This small molecule binds to this protein.
Small molecule (SMILES): O=c1[nH]cnc2c1ncn2[C@@H]1O[C@H](COP(=O)(O)O)[C@@H](O)[C@H]1O

Binding-site contacts:
Ligand atom O5' contacts residue GLY370 of chain 1.F at 3.2 Å.
Ligand atom O3' contacts residue SER73 of chain 1.F at 2.8 Å (h-bond).
Ligand atom O1P contacts residue SER334 of chain 1.F at 2.5 Å (h-bond).
Ligand atom C2 contacts residue GLN446 of chain 1.F at 3.2 Å.
Ligand atom C3' contacts residue ASP369 of chain 1.F at 3.6 Å.
Ligand atom C5 contacts residue ILE335 of chain 1.F at 3.5 Å (hydrophobic).
Ligand atom N1 contacts residue GLN446 of chain 1.F at 2.6 Å (h-bond).
Ligand atom N1 contacts residue GLY447 of chain 1.F at 3.4 Å.
Ligand atom O2' contacts residue ASN308 of chain 1.F at 3.6 Å.
Ligand atom C8 contacts residue MET75 of chain 1.F at 3.4 Å (hydrophobic).
Ligand atom C3' contacts residue SER73 of chain 1.F at 3.4 Å.
Ligand atom O3' contacts residue ASP369 of chain 1.F at 2.9 Å (salt-bridge).
Ligand atom N7 contacts residue NAD1 of chain 1.LA at 3.6 Å.
Ligand atom O3P contacts residue GLY392 of chain 1.F at 3.4 Å (h-bond).
Ligand atom C2' contacts residue ARG327 of chain 1.F at 3.3 Å.
Ligand atom O6 contacts residue GLY447 of chain 1.F at 3.3 Å.
Ligand atom O3P contacts residue SER393 of chain 1.F at 3.4 Å (h-bond).
Ligand atom O1P contacts residue GLY371 of chain 1.F at 3.4 Å (h-bond).
Ligand atom O1P contacts residue GLY333 of chain 1.F at 3.3 Å.
Ligand atom N1 contacts residue NAD1 of chain 1.LA at 3.5 Å.
Ligand atom C5 contacts residue NAD1 of chain 1.LA at 3.5 Å.
Ligand atom O2P contacts residue TYR416 of chain 1.F at 2.7 Å (h-bond).
Ligand atom C2 contacts residue NAD1 of chain 1.LA at 3.5 Å.
Ligand atom O2P contacts residue SER393 of chain 1.F at 3.1 Å (h-bond).
Ligand atom C6 contacts residue GLY420 of chain 1.F at 3.6 Å.
Ligand atom O2' contacts residue NAD1 of chain 1.LA at 3.5 Å (h-bond).
Ligand atom O6 contacts residue GLY418 of chain 1.F at 3.3 Å.
Ligand atom C2 contacts residue CYS336 of chain 1.F at 1.8 Å (hydrophobic).
Ligand atom N1 contacts residue CYS336 of chain 1.F at 3.0 Å (h-bond).
Ligand atom O3' contacts residue ARG327 of chain 1.F at 3.1 Å (salt-bridge).
Ligand atom N3 contacts residue NAD1 of chain 1.LA at 3.6 Å.
Ligand atom N7 contacts residue MET419 of chain 1.F at 3.2 Å (h-bond).
Ligand atom C6 contacts residue NAD1 of chain 1.LA at 3.6 Å.
Ligand atom C2' contacts residue ASP369 of chain 1.F at 3.5 Å.
Ligand atom O2' contacts residue ARG327 of chain 1.F at 3.1 Å (salt-bridge).
Ligand atom C4 contacts residue NAD1 of chain 1.LA at 3.6 Å.
Ligand atom N3 contacts residue CYS336 of chain 1.F at 2.5 Å (h-bond).
Ligand atom O6 contacts residue GLY420 of chain 1.F at 2.6 Å (h-bond).
Ligand atom O6 contacts residue MET419 of chain 1.F at 3.2 Å (h-bond).
Ligand atom O2' contacts residue ASP369 of chain 1.F at 2.4 Å (salt-bridge).

Sequence of chain 1.F:
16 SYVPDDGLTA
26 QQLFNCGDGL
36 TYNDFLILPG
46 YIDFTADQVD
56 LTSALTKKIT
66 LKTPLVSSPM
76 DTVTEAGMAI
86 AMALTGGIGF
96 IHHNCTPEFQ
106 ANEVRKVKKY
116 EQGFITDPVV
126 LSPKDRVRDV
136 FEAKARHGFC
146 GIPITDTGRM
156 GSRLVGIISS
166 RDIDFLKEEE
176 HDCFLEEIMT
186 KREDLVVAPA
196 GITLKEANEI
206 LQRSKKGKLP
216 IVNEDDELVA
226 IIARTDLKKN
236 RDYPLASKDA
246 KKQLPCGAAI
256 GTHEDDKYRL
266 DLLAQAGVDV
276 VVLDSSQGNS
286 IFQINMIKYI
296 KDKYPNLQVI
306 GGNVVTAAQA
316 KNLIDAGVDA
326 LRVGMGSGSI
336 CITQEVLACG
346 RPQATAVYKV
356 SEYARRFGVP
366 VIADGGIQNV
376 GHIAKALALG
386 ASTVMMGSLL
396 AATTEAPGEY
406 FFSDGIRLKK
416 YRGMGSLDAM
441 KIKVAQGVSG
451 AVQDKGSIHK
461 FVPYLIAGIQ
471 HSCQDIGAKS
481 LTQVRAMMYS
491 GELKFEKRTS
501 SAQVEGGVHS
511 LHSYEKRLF